This protein binds this small molecule.
Small molecule (SMILES): CCN(CC)C(=O)CCC(=O)NCCCN(CCCNC(=O)CCC(=O)N(CC)CC)C(=O)CCC(=O)NCC#Cc1cn([C@H]2C[C@H](O)[C@@H](CO[P](=O)(O)O[P](=O)(O)OP(=O)(O)O)O2)c(=O)[nH]c1=O

Binding-site contacts:
Ligand atom O17 contacts residue ARG295 of chain 1.A at 3.0 Å (salt-bridge).
Ligand atom O11 contacts residue ASP493 of chain 1.A at 3.1 Å (salt-bridge).
Ligand atom O10 contacts residue LYS371 of chain 1.A at 2.9 Å (salt-bridge).
Ligand atom O6 contacts residue ASP318 of chain 1.A at 2.9 Å (salt-bridge).
Ligand atom O9 contacts residue MG1 of chain 1.J at 2.2 Å.
Ligand atom O5 contacts residue ARG367 of chain 1.A at 3.2 Å (salt-bridge).
Ligand atom O9 contacts residue ILE322 of chain 1.A at 3.1 Å (h-bond).
Ligand atom O12 contacts residue GLU323 of chain 1.A at 3.2 Å (salt-bridge).
Ligand atom C22 contacts residue GOL1 of chain 1.T at 2.7 Å.
Ligand atom C24 contacts residue ARG295 of chain 1.A at 3.1 Å.
Ligand atom O8 contacts residue HIS347 of chain 1.A at 3.0 Å.
Ligand atom O9 contacts residue GLN321 of chain 1.A at 3.2 Å (h-bond).
Ligand atom O11 contacts residue MG1 of chain 1.K at 2.3 Å.
Ligand atom N7 contacts residue GOL1 of chain 1.T at 2.9 Å (h-bond).
Ligand atom O8 contacts residue PHE375 of chain 1.A at 3.1 Å.
Ligand atom O3 contacts residue GLN321 of chain 1.A at 3.4 Å (h-bond).
Ligand atom O6 contacts residue MG1 of chain 1.J at 2.1 Å.
Ligand atom O5 contacts residue SER320 of chain 1.A at 3.4 Å.
Ligand atom C7 contacts residue ARG368 of chain 1.A at 2.7 Å.
Ligand atom O9 contacts residue TYR319 of chain 1.A at 3.1 Å (h-bond).
Ligand atom O6 contacts residue TYR319 of chain 1.A at 3.0 Å (h-bond).
Ligand atom O5 contacts residue GLN321 of chain 1.A at 3.0 Å (h-bond).
Ligand atom O3 contacts residue HIS347 of chain 1.A at 3.3 Å.
Ligand atom O9 contacts residue ASP493 of chain 1.A at 3.2 Å (salt-bridge).
Ligand atom O4' contacts residue ARG281 of chain 1.A at 3.1 Å (salt-bridge).
Ligand atom C2' contacts residue GLU323 of chain 1.A at 3.1 Å.
Ligand atom O7 contacts residue ARG367 of chain 1.A at 2.7 Å (salt-bridge).
Ligand atom C31 contacts residue GOL1 of chain 1.T at 3.1 Å.
Ligand atom O7 contacts residue LYS371 of chain 1.A at 3.0 Å (salt-bridge).
Ligand atom O11 contacts residue ASP318 of chain 1.A at 3.2 Å (salt-bridge).
Ligand atom O18 contacts residue GOL1 of chain 1.T at 3.3 Å (h-bond).
Ligand atom N7 contacts residue ARG385 of chain 1.A at 3.0 Å (salt-bridge).
Ligand atom C25 contacts residue GOL1 of chain 1.T at 2.9 Å.
Ligand atom P2 contacts residue MG1 of chain 1.J at 3.2 Å.
Ligand atom C30 contacts residue ARG385 of chain 1.A at 3.0 Å.
Ligand atom O12 contacts residue PHE375 of chain 1.A at 3.0 Å.
Ligand atom O11 contacts residue MG1 of chain 1.J at 2.1 Å.
Ligand atom O8 contacts residue GLN321 of chain 1.A at 3.1 Å.
Ligand atom C3' contacts residue PHE375 of chain 1.A at 3.3 Å (hydrophobic).
Ligand atom N2 contacts residue ARG368 of chain 1.A at 2.8 Å (salt-bridge).

Sequence of chain 1.A:
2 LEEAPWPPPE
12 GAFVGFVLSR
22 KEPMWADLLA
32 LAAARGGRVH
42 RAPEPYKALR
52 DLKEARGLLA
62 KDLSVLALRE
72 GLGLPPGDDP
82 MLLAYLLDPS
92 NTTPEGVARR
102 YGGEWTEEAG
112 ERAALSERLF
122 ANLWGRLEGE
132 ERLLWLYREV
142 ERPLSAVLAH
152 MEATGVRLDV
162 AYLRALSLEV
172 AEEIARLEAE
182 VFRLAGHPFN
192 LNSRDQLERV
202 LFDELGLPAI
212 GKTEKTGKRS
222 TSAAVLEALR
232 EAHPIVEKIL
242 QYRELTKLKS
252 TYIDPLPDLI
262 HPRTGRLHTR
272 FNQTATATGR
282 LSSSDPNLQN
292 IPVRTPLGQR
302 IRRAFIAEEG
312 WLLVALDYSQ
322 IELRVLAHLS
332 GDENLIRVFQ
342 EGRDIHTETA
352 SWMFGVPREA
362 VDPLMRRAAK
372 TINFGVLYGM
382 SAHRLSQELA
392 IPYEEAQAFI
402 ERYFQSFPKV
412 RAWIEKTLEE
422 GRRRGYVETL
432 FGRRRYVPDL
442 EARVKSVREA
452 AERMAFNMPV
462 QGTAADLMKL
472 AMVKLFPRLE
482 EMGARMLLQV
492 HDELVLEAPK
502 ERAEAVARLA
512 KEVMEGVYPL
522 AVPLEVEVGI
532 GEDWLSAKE